Sequence of chain 1.C:
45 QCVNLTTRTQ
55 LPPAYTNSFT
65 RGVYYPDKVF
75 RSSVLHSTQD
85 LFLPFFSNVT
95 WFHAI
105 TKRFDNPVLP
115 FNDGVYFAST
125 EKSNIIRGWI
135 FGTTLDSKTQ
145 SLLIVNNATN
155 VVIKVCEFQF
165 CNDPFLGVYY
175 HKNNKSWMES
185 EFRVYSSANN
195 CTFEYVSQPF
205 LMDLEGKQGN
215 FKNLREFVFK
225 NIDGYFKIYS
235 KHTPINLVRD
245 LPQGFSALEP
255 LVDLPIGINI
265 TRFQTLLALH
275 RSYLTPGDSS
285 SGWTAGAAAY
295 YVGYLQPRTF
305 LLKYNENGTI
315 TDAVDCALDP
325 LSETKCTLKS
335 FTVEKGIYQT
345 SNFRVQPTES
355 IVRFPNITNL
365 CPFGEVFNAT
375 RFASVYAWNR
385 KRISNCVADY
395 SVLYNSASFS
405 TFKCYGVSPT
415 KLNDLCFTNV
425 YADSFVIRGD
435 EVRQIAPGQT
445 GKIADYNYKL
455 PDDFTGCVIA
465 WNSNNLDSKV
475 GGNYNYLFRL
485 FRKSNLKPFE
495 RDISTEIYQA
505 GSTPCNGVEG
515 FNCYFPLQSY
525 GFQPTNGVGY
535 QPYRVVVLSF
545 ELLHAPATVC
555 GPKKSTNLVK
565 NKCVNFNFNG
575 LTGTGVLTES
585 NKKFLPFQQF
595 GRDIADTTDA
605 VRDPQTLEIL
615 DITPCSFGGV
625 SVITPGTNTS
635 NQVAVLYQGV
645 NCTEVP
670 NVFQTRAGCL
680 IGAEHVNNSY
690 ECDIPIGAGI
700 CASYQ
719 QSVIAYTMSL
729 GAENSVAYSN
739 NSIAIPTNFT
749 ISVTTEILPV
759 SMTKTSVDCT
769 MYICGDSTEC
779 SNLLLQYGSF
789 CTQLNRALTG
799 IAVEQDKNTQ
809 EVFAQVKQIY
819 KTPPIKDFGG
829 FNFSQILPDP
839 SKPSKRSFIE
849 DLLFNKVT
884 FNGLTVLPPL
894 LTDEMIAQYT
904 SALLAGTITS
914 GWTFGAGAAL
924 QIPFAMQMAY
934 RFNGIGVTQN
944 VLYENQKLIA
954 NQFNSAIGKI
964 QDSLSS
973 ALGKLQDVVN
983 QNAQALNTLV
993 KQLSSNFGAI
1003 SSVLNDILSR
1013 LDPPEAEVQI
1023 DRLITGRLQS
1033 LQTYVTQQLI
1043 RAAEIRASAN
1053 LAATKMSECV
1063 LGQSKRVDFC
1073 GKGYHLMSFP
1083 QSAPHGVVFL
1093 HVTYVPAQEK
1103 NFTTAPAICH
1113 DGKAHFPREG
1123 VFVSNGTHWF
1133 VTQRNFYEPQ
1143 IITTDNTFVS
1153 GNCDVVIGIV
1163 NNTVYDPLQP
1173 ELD

The protein below binds the small molecule below.
Small molecule (SMILES): CC(=O)N[C@@H]1[C@@H](O)[C@H](O)[C@@H](CO)O[C@H]1O

Binding-site contacts:
Ligand atom C4 contacts residue GLN609 of chain 1.C at 3.3 Å.
Ligand atom C1 contacts residue ASN360 of chain 1.C at 1.4 Å.
Ligand atom C5 contacts residue ASN360 of chain 1.C at 3.7 Å.
Ligand atom C6 contacts residue GLN609 of chain 1.C at 3.5 Å.
Ligand atom O6 contacts residue ASN360 of chain 1.C at 4.0 Å.
Ligand atom C5 contacts residue GLN609 of chain 1.C at 3.7 Å.
Ligand atom O6 contacts residue PRO608 of chain 1.C at 4.2 Å.
Ligand atom C8 contacts residue ASN360 of chain 1.C at 3.8 Å.
Ligand atom C2 contacts residue ASN360 of chain 1.C at 2.5 Å.
Ligand atom O6 contacts residue LEU611 of chain 1.C at 4.5 Å.
Ligand atom C6 contacts residue PRO608 of chain 1.C at 4.1 Å (hydrophobic).
Ligand atom C2 contacts residue GLN609 of chain 1.C at 4.3 Å.
Ligand atom C3 contacts residue ASN360 of chain 1.C at 3.8 Å.
Ligand atom O7 contacts residue ASN360 of chain 1.C at 3.7 Å.
Ligand atom N2 contacts residue ASN360 of chain 1.C at 2.9 Å (h-bond).
Ligand atom C6 contacts residue LEU611 of chain 1.C at 3.7 Å (hydrophobic).
Ligand atom O5 contacts residue GLN609 of chain 1.C at 3.8 Å.
Ligand atom C4 contacts residue ASN360 of chain 1.C at 4.2 Å.
Ligand atom O5 contacts residue ASN360 of chain 1.C at 2.4 Å (h-bond).
Ligand atom C7 contacts residue ASN360 of chain 1.C at 3.2 Å.
Ligand atom O4 contacts residue GLN609 of chain 1.C at 4.0 Å.
Ligand atom C3 contacts residue GLN609 of chain 1.C at 4.3 Å.